Sequence of chain 1.B:
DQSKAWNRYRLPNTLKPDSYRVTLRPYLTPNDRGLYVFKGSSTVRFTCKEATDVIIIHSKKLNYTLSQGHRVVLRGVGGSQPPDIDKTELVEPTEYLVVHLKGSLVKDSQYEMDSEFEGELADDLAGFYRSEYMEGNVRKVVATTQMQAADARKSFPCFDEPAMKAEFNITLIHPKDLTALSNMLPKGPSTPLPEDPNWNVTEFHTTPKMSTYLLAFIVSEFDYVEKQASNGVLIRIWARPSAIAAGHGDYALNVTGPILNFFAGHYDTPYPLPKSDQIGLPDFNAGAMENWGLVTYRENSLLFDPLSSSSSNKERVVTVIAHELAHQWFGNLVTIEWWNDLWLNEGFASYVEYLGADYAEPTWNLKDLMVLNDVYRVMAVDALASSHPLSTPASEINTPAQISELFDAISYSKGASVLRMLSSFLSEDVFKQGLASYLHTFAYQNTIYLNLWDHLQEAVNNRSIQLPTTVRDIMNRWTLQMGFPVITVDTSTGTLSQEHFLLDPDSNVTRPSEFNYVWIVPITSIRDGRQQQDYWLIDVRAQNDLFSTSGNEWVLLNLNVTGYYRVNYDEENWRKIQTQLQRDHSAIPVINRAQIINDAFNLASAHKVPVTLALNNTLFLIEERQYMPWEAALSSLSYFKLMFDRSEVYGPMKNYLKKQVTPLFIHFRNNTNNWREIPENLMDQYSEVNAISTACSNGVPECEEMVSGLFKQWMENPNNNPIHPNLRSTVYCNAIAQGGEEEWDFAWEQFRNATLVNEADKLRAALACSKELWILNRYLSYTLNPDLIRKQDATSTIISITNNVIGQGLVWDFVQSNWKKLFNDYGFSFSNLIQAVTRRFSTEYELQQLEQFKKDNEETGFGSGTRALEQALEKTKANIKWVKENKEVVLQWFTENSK

Binding-site contacts:
Ligand atom C7 contacts residue SER194 of chain 1.B at 4.0 Å.
Ligand atom C3 contacts residue ASN204 of chain 1.B at 3.8 Å.
Ligand atom O5 contacts residue THR195 of chain 1.B at 4.1 Å.
Ligand atom C2 contacts residue LYS180 of chain 1.B at 4.1 Å.
Ligand atom N2 contacts residue ASN204 of chain 1.B at 3.0 Å (h-bond).
Ligand atom C1 contacts residue LYS180 of chain 1.B at 4.1 Å.
Ligand atom C2 contacts residue ASN204 of chain 1.B at 2.4 Å.
Ligand atom O7 contacts residue SER194 of chain 1.B at 3.2 Å.
Ligand atom O6 contacts residue SER194 of chain 1.B at 3.4 Å (h-bond).
Ligand atom C1 contacts residue SER194 of chain 1.B at 3.9 Å.
Ligand atom C6 contacts residue SER194 of chain 1.B at 4.2 Å.
Ligand atom C1 contacts residue ASN204 of chain 1.B at 1.4 Å.
Ligand atom C7 contacts residue LEU182 of chain 1.B at 4.2 Å (hydrophobic).
Ligand atom O7 contacts residue ASN204 of chain 1.B at 3.9 Å.
Ligand atom C8 contacts residue LYS180 of chain 1.B at 3.3 Å.
Ligand atom C4 contacts residue SER194 of chain 1.B at 4.2 Å.
Ligand atom N2 contacts residue LYS180 of chain 1.B at 3.0 Å (salt-bridge).
Ligand atom N2 contacts residue SER194 of chain 1.B at 4.3 Å.
Ligand atom C8 contacts residue THR183 of chain 1.B at 4.4 Å.
Ligand atom O5 contacts residue ASN204 of chain 1.B at 2.2 Å (h-bond).
Ligand atom C8 contacts residue LEU182 of chain 1.B at 3.1 Å (hydrophobic).
Ligand atom O5 contacts residue SER194 of chain 1.B at 3.3 Å (h-bond).
Ligand atom C4 contacts residue ASN204 of chain 1.B at 4.1 Å.
Ligand atom C5 contacts residue SER194 of chain 1.B at 4.1 Å.
Ligand atom C2 contacts residue SER194 of chain 1.B at 4.0 Å.
Ligand atom O6 contacts residue THR195 of chain 1.B at 4.4 Å.
Ligand atom C7 contacts residue LYS180 of chain 1.B at 3.6 Å.
Ligand atom O5 contacts residue PRO196 of chain 1.B at 4.0 Å.
Ligand atom C6 contacts residue PRO196 of chain 1.B at 3.8 Å (hydrophobic).
Ligand atom O6 contacts residue PRO196 of chain 1.B at 3.7 Å.
Ligand atom C5 contacts residue ASN204 of chain 1.B at 3.6 Å.
Ligand atom C8 contacts residue PRO26 of chain 1.D at 4.1 Å (hydrophobic).
Ligand atom C7 contacts residue ASN204 of chain 1.B at 3.7 Å.

The protein below binds the small molecule below.
Small molecule (SMILES): CC(=O)N[C@@H]1[C@@H](O)[C@H](O)[C@@H](CO)O[C@H]1O

Sequence of chain 1.D:
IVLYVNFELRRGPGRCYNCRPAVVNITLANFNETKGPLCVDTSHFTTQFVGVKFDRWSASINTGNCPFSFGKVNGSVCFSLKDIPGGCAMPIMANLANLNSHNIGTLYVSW